A small-molecule ligand and the protein it binds are described below.
Small molecule (SMILES): CC(=O)N[C@H]1[C@H](O[C@H]2[C@H](O)[C@@H](NC(C)=O)CO[C@@H]2CO)O[C@H](CO)[C@@H](O)[C@@H]1O

Binding-site contacts:
Ligand atom N2 contacts residue ASN139 of chain 1.C at 3.0 Å (h-bond).
Ligand atom C1 contacts residue TYR204 of chain 1.C at 4.5 Å (hydrophobic).
Ligand atom O4 contacts residue TYR204 of chain 1.C at 4.0 Å.
Ligand atom C1 contacts residue ASN139 of chain 1.C at 1.4 Å.
Ligand atom C7 contacts residue TYR204 of chain 1.C at 4.1 Å (hydrophobic).
Ligand atom O6 contacts residue TYR204 of chain 1.C at 3.7 Å.
Ligand atom N2 contacts residue ILE206 of chain 1.C at 4.0 Å.
Ligand atom C5 contacts residue ASN139 of chain 1.C at 3.6 Å.
Ligand atom C3 contacts residue TYR204 of chain 1.C at 4.4 Å (hydrophobic).
Ligand atom O7 contacts residue GLN186 of chain 1.C at 3.9 Å.
Ligand atom O7 contacts residue TYR204 of chain 1.C at 3.2 Å (h-bond).
Ligand atom C7 contacts residue ASN139 of chain 1.C at 4.0 Å.
Ligand atom O5 contacts residue ASN139 of chain 1.C at 2.3 Å (h-bond).
Ligand atom C5 contacts residue TYR204 of chain 1.C at 4.1 Å (hydrophobic).
Ligand atom C8 contacts residue TYR204 of chain 1.C at 4.3 Å (hydrophobic).
Ligand atom C4 contacts residue ASN139 of chain 1.C at 4.2 Å.
Ligand atom C2 contacts residue ASN139 of chain 1.C at 2.5 Å.
Ligand atom C8 contacts residue ILE206 of chain 1.C at 3.1 Å (hydrophobic).
Ligand atom C8 contacts residue GLU182 of chain 1.C at 3.9 Å.
Ligand atom C7 contacts residue ILE206 of chain 1.C at 4.2 Å (hydrophobic).
Ligand atom O6 contacts residue PHE184 of chain 1.C at 4.4 Å.
Ligand atom C3 contacts residue ASN139 of chain 1.C at 3.8 Å.

Sequence of chain 1.C:
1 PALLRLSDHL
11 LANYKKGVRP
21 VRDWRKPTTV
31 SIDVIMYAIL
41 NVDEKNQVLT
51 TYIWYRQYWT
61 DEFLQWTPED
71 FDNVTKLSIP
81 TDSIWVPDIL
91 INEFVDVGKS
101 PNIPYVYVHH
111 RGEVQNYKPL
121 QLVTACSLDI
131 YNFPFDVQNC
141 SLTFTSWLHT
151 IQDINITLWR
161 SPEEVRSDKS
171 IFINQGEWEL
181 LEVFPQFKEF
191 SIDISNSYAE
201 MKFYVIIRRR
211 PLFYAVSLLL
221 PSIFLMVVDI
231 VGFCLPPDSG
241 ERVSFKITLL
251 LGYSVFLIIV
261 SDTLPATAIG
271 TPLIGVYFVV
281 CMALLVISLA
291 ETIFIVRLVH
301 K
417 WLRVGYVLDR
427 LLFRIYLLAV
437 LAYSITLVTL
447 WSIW